Sequence of chain 3.A:
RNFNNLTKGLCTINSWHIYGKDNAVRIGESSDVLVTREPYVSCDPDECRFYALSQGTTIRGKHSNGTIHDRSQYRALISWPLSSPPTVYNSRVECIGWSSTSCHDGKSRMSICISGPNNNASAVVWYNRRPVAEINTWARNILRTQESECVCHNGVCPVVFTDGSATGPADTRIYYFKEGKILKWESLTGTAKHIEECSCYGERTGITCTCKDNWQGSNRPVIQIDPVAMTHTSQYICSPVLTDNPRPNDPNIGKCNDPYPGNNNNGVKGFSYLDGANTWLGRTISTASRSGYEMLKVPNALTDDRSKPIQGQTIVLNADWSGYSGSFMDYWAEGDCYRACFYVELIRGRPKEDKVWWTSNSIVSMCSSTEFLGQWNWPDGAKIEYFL

Binding-site contacts:
Ligand atom C2 contacts residue ASN65 of chain 3.A at 2.4 Å.
Ligand atom C2 contacts residue TRP357 of chain 3.A at 4.0 Å (hydrophobic).
Ligand atom C3 contacts residue ASN65 of chain 3.A at 3.7 Å.
Ligand atom C7 contacts residue TRP357 of chain 3.A at 4.0 Å (hydrophobic).
Ligand atom O7 contacts residue ASN65 of chain 3.A at 3.8 Å.
Ligand atom N2 contacts residue ASN65 of chain 3.A at 2.8 Å (h-bond).
Ligand atom C1 contacts residue TRP357 of chain 3.A at 3.7 Å (hydrophobic).
Ligand atom N2 contacts residue TRP357 of chain 3.A at 3.4 Å.
Ligand atom C7 contacts residue ASN65 of chain 3.A at 3.5 Å.
Ligand atom C1 contacts residue ASN65 of chain 3.A at 1.4 Å.
Ligand atom C4 contacts residue ASN65 of chain 3.A at 4.2 Å.
Ligand atom C5 contacts residue TRP357 of chain 3.A at 4.0 Å (hydrophobic).
Ligand atom O3 contacts residue TRP357 of chain 3.A at 4.1 Å.
Ligand atom O4 contacts residue TRP357 of chain 3.A at 4.2 Å.
Ligand atom C8 contacts residue TRP357 of chain 3.A at 3.6 Å (hydrophobic).
Ligand atom O5 contacts residue TRP357 of chain 3.A at 4.4 Å.
Ligand atom C3 contacts residue TRP357 of chain 3.A at 3.7 Å (hydrophobic).
Ligand atom C4 contacts residue TRP357 of chain 3.A at 4.4 Å (hydrophobic).
Ligand atom O5 contacts residue ASN65 of chain 3.A at 2.4 Å (h-bond).
Ligand atom C5 contacts residue ASN65 of chain 3.A at 3.6 Å.

The protein below binds the small molecule below.
Small molecule (SMILES): CC(=O)N[C@@H]1[C@@H](O)[C@H](O)[C@@H](CO)O[C@H]1O